Sequence of chain 1.A:
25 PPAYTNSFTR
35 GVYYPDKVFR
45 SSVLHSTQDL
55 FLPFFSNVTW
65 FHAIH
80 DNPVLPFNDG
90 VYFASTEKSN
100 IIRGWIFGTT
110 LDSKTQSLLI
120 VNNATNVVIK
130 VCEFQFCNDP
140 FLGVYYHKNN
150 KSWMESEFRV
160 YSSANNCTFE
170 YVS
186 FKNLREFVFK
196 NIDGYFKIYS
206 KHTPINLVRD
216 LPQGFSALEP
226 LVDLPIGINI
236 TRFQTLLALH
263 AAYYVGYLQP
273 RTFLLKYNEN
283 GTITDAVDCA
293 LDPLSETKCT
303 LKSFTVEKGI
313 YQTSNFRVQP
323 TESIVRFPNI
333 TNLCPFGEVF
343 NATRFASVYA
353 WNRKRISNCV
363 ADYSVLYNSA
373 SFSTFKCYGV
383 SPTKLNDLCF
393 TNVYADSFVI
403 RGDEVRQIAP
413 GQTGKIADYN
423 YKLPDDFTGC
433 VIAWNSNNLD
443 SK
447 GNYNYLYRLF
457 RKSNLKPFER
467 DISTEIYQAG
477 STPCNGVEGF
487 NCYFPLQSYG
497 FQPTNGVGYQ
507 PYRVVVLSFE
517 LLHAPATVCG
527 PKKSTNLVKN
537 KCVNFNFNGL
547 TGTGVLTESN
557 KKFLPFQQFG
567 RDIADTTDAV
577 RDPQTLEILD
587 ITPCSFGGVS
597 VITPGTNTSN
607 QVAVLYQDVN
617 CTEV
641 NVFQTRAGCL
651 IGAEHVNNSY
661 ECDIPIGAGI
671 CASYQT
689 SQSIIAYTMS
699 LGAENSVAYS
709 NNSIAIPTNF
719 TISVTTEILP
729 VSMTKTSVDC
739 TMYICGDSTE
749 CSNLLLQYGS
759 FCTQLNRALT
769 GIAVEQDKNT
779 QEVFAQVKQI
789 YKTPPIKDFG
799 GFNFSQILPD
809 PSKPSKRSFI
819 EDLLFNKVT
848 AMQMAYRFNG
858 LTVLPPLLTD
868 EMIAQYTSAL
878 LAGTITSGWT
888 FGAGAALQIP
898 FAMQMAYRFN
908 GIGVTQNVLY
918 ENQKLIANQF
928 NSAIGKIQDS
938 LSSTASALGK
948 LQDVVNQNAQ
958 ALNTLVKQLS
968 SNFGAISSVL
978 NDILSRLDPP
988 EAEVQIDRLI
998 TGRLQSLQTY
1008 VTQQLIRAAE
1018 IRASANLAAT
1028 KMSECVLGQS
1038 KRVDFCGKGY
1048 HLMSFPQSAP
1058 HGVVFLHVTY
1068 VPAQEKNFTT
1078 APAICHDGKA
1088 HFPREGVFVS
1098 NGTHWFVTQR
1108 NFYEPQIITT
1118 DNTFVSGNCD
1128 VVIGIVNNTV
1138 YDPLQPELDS

Binding-site contacts:
Ligand atom O4 contacts residue ALA706 of chain 1.A at 4.3 Å.
Ligand atom C1 contacts residue ASN1074 of chain 1.A at 1.4 Å.
Ligand atom O6 contacts residue ALA706 of chain 1.A at 3.9 Å.
Ligand atom C2 contacts residue ASN1074 of chain 1.A at 2.5 Å.
Ligand atom C5 contacts residue ALA706 of chain 1.A at 3.6 Å (hydrophobic).
Ligand atom C8 contacts residue GLU1072 of chain 1.A at 4.0 Å.
Ligand atom O5 contacts residue ASN1074 of chain 1.A at 2.3 Å (h-bond).
Ligand atom C3 contacts residue ASN1074 of chain 1.A at 3.8 Å.
Ligand atom C4 contacts residue ASN1074 of chain 1.A at 4.2 Å.
Ligand atom C6 contacts residue ALA706 of chain 1.A at 3.6 Å (hydrophobic).
Ligand atom C5 contacts residue ASN1074 of chain 1.A at 3.6 Å.
Ligand atom C7 contacts residue ASN1074 of chain 1.A at 4.0 Å.
Ligand atom C1 contacts residue GLN895 of chain 1.B at 4.5 Å.
Ligand atom N2 contacts residue ASN1074 of chain 1.A at 2.9 Å (h-bond).

Sequence of chain 1.B:
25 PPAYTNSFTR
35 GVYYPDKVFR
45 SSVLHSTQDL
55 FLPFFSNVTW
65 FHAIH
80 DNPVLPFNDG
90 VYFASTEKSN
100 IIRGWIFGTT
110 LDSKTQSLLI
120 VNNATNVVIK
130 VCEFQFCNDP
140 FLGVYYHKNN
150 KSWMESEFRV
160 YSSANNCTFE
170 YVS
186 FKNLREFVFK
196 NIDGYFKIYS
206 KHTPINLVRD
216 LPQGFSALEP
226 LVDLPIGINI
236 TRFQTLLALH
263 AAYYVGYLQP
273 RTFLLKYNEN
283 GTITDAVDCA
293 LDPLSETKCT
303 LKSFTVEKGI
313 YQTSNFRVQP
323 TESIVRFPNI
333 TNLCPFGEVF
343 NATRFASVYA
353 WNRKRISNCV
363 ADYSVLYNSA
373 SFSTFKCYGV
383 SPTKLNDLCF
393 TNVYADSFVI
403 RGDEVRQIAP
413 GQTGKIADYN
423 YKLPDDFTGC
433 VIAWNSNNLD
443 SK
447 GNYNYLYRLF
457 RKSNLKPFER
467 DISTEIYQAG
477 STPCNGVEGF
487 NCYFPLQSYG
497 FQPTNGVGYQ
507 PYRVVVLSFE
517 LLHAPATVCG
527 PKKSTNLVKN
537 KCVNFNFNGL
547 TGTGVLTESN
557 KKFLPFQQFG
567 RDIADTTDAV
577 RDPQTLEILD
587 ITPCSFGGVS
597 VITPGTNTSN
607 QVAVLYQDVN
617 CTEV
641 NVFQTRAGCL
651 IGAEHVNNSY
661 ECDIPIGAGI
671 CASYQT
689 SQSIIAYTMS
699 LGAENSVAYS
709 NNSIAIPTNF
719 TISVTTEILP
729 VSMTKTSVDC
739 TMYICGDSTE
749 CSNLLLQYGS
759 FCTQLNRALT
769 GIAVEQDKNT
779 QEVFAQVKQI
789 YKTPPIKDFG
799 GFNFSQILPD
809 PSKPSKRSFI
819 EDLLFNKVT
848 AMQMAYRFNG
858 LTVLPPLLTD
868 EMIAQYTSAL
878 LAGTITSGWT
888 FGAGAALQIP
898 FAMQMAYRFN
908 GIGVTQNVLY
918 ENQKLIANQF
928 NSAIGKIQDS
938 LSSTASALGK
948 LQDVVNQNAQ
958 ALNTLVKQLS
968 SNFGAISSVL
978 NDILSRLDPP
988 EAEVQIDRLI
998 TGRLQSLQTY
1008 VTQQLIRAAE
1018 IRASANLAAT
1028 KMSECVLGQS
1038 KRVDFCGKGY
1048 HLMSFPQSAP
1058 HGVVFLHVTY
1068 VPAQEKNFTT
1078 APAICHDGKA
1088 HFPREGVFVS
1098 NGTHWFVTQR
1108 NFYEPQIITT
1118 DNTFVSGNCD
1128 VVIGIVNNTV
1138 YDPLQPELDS

The small molecule below binds the protein below.
Small molecule (SMILES): CC(=O)N[C@@H]1[C@@H](O)[C@H](O)[C@@H](CO)O[C@H]1O